Binding-site contacts:
Ligand atom C28 contacts residue GLU143 of chain 1.D at 3.3 Å.
Ligand atom C9 contacts residue ALA43 of chain 1.D at 3.6 Å (hydrophobic).
Ligand atom C27 contacts residue ASN144 of chain 1.D at 3.4 Å.
Ligand atom C4 contacts residue TYR95 of chain 1.D at 3.8 Å (hydrophobic).
Ligand atom C6 contacts residue LEU146 of chain 1.D at 3.4 Å (hydrophobic).
Ligand atom C16 contacts residue VAL30 of chain 1.D at 3.7 Å (hydrophobic).
Ligand atom C8 contacts residue ALA43 of chain 1.D at 3.6 Å (hydrophobic).
Ligand atom C17 contacts residue VAL30 of chain 1.D at 3.5 Å (hydrophobic).
Ligand atom N4 contacts residue GLU100 of chain 1.D at 2.4 Å (salt-bridge).
Ligand atom O6 contacts residue LEU146 of chain 1.D at 3.7 Å.
Ligand atom N4 contacts residue GLU143 of chain 1.D at 2.7 Å (salt-bridge).
Ligand atom C13 contacts residue MET93 of chain 1.D at 3.8 Å (hydrophobic).
Ligand atom O5 contacts residue TYR95 of chain 1.D at 3.4 Å.
Ligand atom O5 contacts residue VAL96 of chain 1.D at 3.0 Å (h-bond).
Ligand atom C9 contacts residue GLU94 of chain 1.D at 3.7 Å.
Ligand atom O4 contacts residue GLY23 of chain 1.D at 3.5 Å.
Ligand atom C27 contacts residue ALA156 of chain 1.D at 3.4 Å (hydrophobic).
Ligand atom N1 contacts residue ALA43 of chain 1.D at 3.3 Å.
Ligand atom C23 contacts residue GLU100 of chain 1.D at 3.3 Å.
Ligand atom C27 contacts residue GLU143 of chain 1.D at 3.7 Å.
Ligand atom N1 contacts residue GLU94 of chain 1.D at 2.7 Å (salt-bridge).
Ligand atom N1 contacts residue ILE77 of chain 1.D at 3.7 Å.
Ligand atom C8 contacts residue GLU94 of chain 1.D at 3.7 Å.
Ligand atom C7 contacts residue LEU146 of chain 1.D at 3.2 Å (hydrophobic).
Ligand atom O4 contacts residue LEU22 of chain 1.D at 3.6 Å (h-bond).
Ligand atom C3 contacts residue VAL96 of chain 1.D at 3.4 Å (hydrophobic).
Ligand atom C8 contacts residue LEU146 of chain 1.D at 3.6 Å (hydrophobic).
Ligand atom C10 contacts residue LEU146 of chain 1.D at 3.5 Å (hydrophobic).
Ligand atom C4 contacts residue VAL96 of chain 1.D at 3.2 Å (hydrophobic).
Ligand atom C28 contacts residue GLU100 of chain 1.D at 3.3 Å.
Ligand atom C26 contacts residue GLY25 of chain 1.D at 3.5 Å.
Ligand atom C12 contacts residue VAL30 of chain 1.D at 3.8 Å (hydrophobic).
Ligand atom C28 contacts residue ASN144 of chain 1.D at 3.5 Å.
Ligand atom C16 contacts residue ASP157 of chain 1.D at 3.7 Å.
Ligand atom C14 contacts residue LYS45 of chain 1.D at 3.8 Å.
Ligand atom C26 contacts residue GLY23 of chain 1.D at 3.7 Å.
Ligand atom C25 contacts residue LEU22 of chain 1.D at 3.4 Å (hydrophobic).
Ligand atom C26 contacts residue VAL24 of chain 1.D at 3.5 Å (hydrophobic).
Ligand atom C15 contacts residue ASP157 of chain 1.D at 3.5 Å.
Ligand atom C24 contacts residue GLU100 of chain 1.D at 3.3 Å.

Sequence of chain 1.D:
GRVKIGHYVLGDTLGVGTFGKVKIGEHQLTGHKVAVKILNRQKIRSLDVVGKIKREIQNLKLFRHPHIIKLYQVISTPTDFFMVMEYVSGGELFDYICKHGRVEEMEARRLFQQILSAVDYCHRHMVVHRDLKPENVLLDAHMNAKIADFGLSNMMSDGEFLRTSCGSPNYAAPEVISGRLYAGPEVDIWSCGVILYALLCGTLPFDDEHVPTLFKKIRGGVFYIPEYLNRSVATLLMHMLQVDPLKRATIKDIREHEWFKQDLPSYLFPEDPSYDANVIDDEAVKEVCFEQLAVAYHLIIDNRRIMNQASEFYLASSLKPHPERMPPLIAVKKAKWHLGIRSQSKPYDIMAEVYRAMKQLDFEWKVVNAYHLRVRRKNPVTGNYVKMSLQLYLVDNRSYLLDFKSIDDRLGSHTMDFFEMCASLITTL

The protein below binds the small molecule below.
Small molecule (SMILES): CN[C@@H]1C[C@H]2O[C@@](C)([C@@H]1OC)n1c3ccccc3c3c4c(c5c6ccccc6n2c5c31)C(=O)NC4